A protein and the small-molecule ligand that binds it are described below.
Small molecule (SMILES): O=P(O)(O)OC[C@@H](O)[C@@H](O)[C@H](O)[C@@H](O)CO

Sequence of chain 1.D:
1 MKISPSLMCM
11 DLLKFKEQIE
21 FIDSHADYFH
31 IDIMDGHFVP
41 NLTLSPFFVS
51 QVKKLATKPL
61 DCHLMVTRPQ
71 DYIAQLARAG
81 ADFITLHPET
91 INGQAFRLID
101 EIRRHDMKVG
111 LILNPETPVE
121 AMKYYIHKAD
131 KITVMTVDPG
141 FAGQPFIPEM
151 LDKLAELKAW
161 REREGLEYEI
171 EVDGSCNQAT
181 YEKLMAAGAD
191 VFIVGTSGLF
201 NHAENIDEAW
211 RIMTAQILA

Binding-site contacts:
Ligand atom O3 contacts residue HIS30 of chain 1.D at 3.4 Å.
Ligand atom O2 contacts residue MG1 of chain 1.N at 2.0 Å.
Ligand atom O6 contacts residue THR196 of chain 1.D at 3.7 Å.
Ligand atom O2 contacts residue HIS30 of chain 1.D at 3.9 Å.
Ligand atom O1P contacts residue SER197 of chain 1.D at 2.6 Å (h-bond).
Ligand atom O1 contacts residue PHE141 of chain 1.D at 3.8 Å.
Ligand atom C3 contacts residue ASP32 of chain 1.D at 3.6 Å.
Ligand atom P contacts residue THR196 of chain 1.D at 3.8 Å.
Ligand atom O6 contacts residue GLY195 of chain 1.D at 3.5 Å.
Ligand atom O2 contacts residue MET65 of chain 1.D at 3.7 Å.
Ligand atom O1 contacts residue PRO139 of chain 1.D at 3.6 Å.
Ligand atom C3 contacts residue MG1 of chain 1.N at 3.7 Å.
Ligand atom O1 contacts residue GLY140 of chain 1.D at 2.9 Å (h-bond).
Ligand atom C2 contacts residue ASP32 of chain 1.D at 3.5 Å.
Ligand atom O2 contacts residue ASP173 of chain 1.D at 2.8 Å (salt-bridge).
Ligand atom O5 contacts residue GLY174 of chain 1.D at 3.5 Å (h-bond).
Ligand atom O2P contacts residue GLY143 of chain 1.D at 3.6 Å (h-bond).
Ligand atom O4 contacts residue ASP32 of chain 1.D at 3.6 Å.
Ligand atom C1 contacts residue MET135 of chain 1.D at 3.9 Å (hydrophobic).
Ligand atom O3P contacts residue GLY143 of chain 1.D at 2.8 Å (h-bond).
Ligand atom P contacts residue GLY143 of chain 1.D at 3.8 Å.
Ligand atom C6 contacts residue ALA142 of chain 1.D at 3.5 Å (hydrophobic).
Ligand atom O5 contacts residue ASP173 of chain 1.D at 3.2 Å (salt-bridge).
Ligand atom O1P contacts residue THR196 of chain 1.D at 3.5 Å (h-bond).
Ligand atom O3P contacts residue THR196 of chain 1.D at 2.6 Å (h-bond).
Ligand atom C4 contacts residue PHE141 of chain 1.D at 3.8 Å (hydrophobic).
Ligand atom C2 contacts residue ASP173 of chain 1.D at 3.7 Å.
Ligand atom O3 contacts residue MG1 of chain 1.N at 3.3 Å.
Ligand atom C3 contacts residue ASP173 of chain 1.D at 3.0 Å.
Ligand atom O4 contacts residue MET8 of chain 1.D at 3.0 Å (h-bond).
Ligand atom O3 contacts residue ASP173 of chain 1.D at 3.4 Å (salt-bridge).
Ligand atom O3P contacts residue ALA142 of chain 1.D at 3.3 Å.
Ligand atom O4 contacts residue SER6 of chain 1.D at 3.2 Å (h-bond).
Ligand atom O2 contacts residue ASP32 of chain 1.D at 2.8 Å (salt-bridge).
Ligand atom O2 contacts residue HIS63 of chain 1.D at 3.4 Å (h-bond).
Ligand atom C2 contacts residue MG1 of chain 1.N at 3.3 Å.
Ligand atom O3 contacts residue SER6 of chain 1.D at 3.1 Å (h-bond).
Ligand atom O2P contacts residue SER175 of chain 1.D at 2.9 Å (h-bond).
Ligand atom C1 contacts residue PHE141 of chain 1.D at 3.5 Å (hydrophobic).
Ligand atom O3 contacts residue ASP32 of chain 1.D at 2.7 Å (salt-bridge).